Binding-site contacts:
Ligand atom N2 contacts residue ASN32 of chain 1.A at 3.1 Å (h-bond).
Ligand atom C2 contacts residue ASN32 of chain 1.A at 2.8 Å.
Ligand atom C7 contacts residue ASN32 of chain 1.A at 4.3 Å.
Ligand atom O6 contacts residue ALA33 of chain 1.A at 3.3 Å (h-bond).
Ligand atom C5 contacts residue ASN32 of chain 1.A at 3.6 Å.
Ligand atom C3 contacts residue ASN32 of chain 1.A at 3.9 Å.
Ligand atom O6 contacts residue ASN32 of chain 1.A at 3.8 Å.
Ligand atom C4 contacts residue ASN32 of chain 1.A at 4.3 Å.
Ligand atom C1 contacts residue ASN32 of chain 1.A at 1.5 Å.
Ligand atom O5 contacts residue ASN32 of chain 1.A at 2.4 Å (h-bond).
Ligand atom C6 contacts residue ASN32 of chain 1.A at 4.4 Å.

Sequence of chain 1.A:
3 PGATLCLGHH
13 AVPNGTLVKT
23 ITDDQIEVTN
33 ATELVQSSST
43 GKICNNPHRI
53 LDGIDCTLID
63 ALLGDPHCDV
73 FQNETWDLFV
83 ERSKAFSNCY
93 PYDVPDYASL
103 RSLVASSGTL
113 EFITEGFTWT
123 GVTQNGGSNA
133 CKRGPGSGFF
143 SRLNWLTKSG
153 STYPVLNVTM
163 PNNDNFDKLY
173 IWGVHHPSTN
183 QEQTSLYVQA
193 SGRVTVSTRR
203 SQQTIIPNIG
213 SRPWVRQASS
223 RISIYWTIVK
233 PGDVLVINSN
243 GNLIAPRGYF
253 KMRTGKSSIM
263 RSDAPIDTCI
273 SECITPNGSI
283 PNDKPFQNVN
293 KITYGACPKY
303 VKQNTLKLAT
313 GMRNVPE

The protein below binds the small molecule below.
Small molecule (SMILES): CC(=O)N[C@@H]1[C@@H](O)[C@H](O)[C@@H](CO)O[C@H]1O